The protein below binds the small molecule below.
Small molecule (SMILES): C=C(C)[C@@H]1CC=C(C)C(=O)C1

Sequence of chain 1.A:
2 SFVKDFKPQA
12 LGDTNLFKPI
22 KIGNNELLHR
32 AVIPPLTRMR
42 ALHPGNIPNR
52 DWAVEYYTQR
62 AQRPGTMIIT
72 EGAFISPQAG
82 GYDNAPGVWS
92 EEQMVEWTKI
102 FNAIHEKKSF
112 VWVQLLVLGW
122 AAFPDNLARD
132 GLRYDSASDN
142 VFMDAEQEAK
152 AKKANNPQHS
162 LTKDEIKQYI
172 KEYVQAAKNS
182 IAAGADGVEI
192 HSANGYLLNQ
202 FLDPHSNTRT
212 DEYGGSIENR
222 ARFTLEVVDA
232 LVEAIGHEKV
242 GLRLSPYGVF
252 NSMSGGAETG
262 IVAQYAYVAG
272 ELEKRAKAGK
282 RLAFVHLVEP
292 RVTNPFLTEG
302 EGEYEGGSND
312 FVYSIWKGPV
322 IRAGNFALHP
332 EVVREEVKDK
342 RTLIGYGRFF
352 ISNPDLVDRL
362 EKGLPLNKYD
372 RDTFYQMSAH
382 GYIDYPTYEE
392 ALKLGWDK

Binding-site contacts:
Ligand atom CAG contacts residue ASN195 of chain 1.A at 3.9 Å.
Ligand atom CAF contacts residue FMN1 of chain 1.B at 3.8 Å.
Ligand atom CAJ contacts residue HIS192 of chain 1.A at 4.0 Å.
Ligand atom CAF contacts residue THR38 of chain 1.A at 4.3 Å.
Ligand atom CAF contacts residue TYR197 of chain 1.A at 3.5 Å (hydrophobic).
Ligand atom CAI contacts residue THR38 of chain 1.A at 3.8 Å.
Ligand atom OAD contacts residue TYR197 of chain 1.A at 3.2 Å.
Ligand atom CAB contacts residue PHE251 of chain 1.A at 3.0 Å (hydrophobic).
Ligand atom CAC contacts residue LEU117 of chain 1.A at 3.8 Å (hydrophobic).
Ligand atom CAH contacts residue FMN1 of chain 1.B at 3.9 Å.
Ligand atom CAK contacts residue FMN1 of chain 1.B at 3.5 Å.
Ligand atom CAE contacts residue FMN1 of chain 1.B at 3.8 Å.
Ligand atom CAI contacts residue FMN1 of chain 1.B at 3.3 Å.
Ligand atom CAI contacts residue TYR197 of chain 1.A at 3.1 Å (hydrophobic).
Ligand atom CAG contacts residue TYR197 of chain 1.A at 3.5 Å (hydrophobic).
Ligand atom CAJ contacts residue FMN1 of chain 1.B at 3.4 Å.
Ligand atom CAB contacts residue PRO296 of chain 1.A at 3.3 Å (hydrophobic).
Ligand atom CAE contacts residue TYR197 of chain 1.A at 3.2 Å (hydrophobic).
Ligand atom CAJ contacts residue ASN195 of chain 1.A at 3.8 Å.
Ligand atom CAJ contacts residue TYR197 of chain 1.A at 3.3 Å (hydrophobic).
Ligand atom CAC contacts residue HIS192 of chain 1.A at 3.8 Å.
Ligand atom CAA contacts residue PRO296 of chain 1.A at 3.8 Å (hydrophobic).
Ligand atom OAD contacts residue ASN195 of chain 1.A at 2.9 Å (h-bond).
Ligand atom CAK contacts residue TYR197 of chain 1.A at 4.0 Å (hydrophobic).
Ligand atom CAB contacts residue PHE297 of chain 1.A at 4.0 Å (hydrophobic).
Ligand atom CAA contacts residue FMN1 of chain 1.B at 3.5 Å.
Ligand atom CAE contacts residue THR38 of chain 1.A at 3.4 Å.
Ligand atom OAD contacts residue HIS192 of chain 1.A at 2.9 Å (h-bond).
Ligand atom CAA contacts residue PHE297 of chain 1.A at 3.5 Å (hydrophobic).
Ligand atom CAC contacts residue TYR197 of chain 1.A at 3.6 Å (hydrophobic).
Ligand atom OAD contacts residue FMN1 of chain 1.B at 3.0 Å.
Ligand atom CAC contacts residue FMN1 of chain 1.B at 3.2 Å.
Ligand atom CAH contacts residue PHE297 of chain 1.A at 4.1 Å (hydrophobic).
Ligand atom CAG contacts residue PHE251 of chain 1.A at 4.1 Å (hydrophobic).
Ligand atom CAC contacts residue THR38 of chain 1.A at 3.7 Å.
Ligand atom CAH contacts residue PRO296 of chain 1.A at 3.5 Å (hydrophobic).
Ligand atom CAH contacts residue TYR376 of chain 1.A at 4.2 Å (hydrophobic).
Ligand atom CAH contacts residue PHE251 of chain 1.A at 4.2 Å (hydrophobic).
Ligand atom CAA contacts residue TYR376 of chain 1.A at 3.0 Å (hydrophobic).
Ligand atom CAG contacts residue FMN1 of chain 1.B at 3.7 Å.